Binding-site contacts:
Ligand atom C5 contacts residue CYS117 of chain 1.A at 4.0 Å (hydrophobic).
Ligand atom C3 contacts residue ASP114 of chain 1.A at 3.8 Å.
Ligand atom S1 contacts residue ASN118 of chain 1.A at 2.9 Å (h-bond).
Ligand atom C1 contacts residue ASP114 of chain 1.A at 4.0 Å.
Ligand atom S1 contacts residue CYS117 of chain 1.A at 2.0 Å (h-bond).
Ligand atom C4 contacts residue CYS117 of chain 1.A at 3.0 Å (hydrophobic).
Ligand atom C4 contacts residue ASP114 of chain 1.A at 3.8 Å.
Ligand atom O1 contacts residue CYS117 of chain 1.A at 3.7 Å.
Ligand atom C2 contacts residue ASP114 of chain 1.A at 3.0 Å.
Ligand atom C2 contacts residue CYS117 of chain 1.A at 3.5 Å (hydrophobic).
Ligand atom C8 contacts residue CYS117 of chain 1.A at 4.1 Å (hydrophobic).
Ligand atom S1 contacts residue GLU115 of chain 1.A at 4.3 Å.
Ligand atom C3 contacts residue CYS117 of chain 1.A at 3.4 Å (hydrophobic).
Ligand atom N1 contacts residue CYS117 of chain 1.A at 4.2 Å.
Ligand atom C1 contacts residue CYS117 of chain 1.A at 4.2 Å (hydrophobic).
Ligand atom C8 contacts residue ASP114 of chain 1.A at 3.5 Å.
Ligand atom S1 contacts residue ASP114 of chain 1.A at 2.7 Å (salt-bridge).
Ligand atom S1 contacts residue LEU116 of chain 1.A at 4.0 Å.
Ligand atom C7 contacts residue ASN118 of chain 1.A at 4.2 Å.
Ligand atom C4 contacts residue ASN118 of chain 1.A at 3.5 Å.
Ligand atom C7 contacts residue CYS117 of chain 1.A at 3.8 Å (hydrophobic).

Sequence of chain 1.A:
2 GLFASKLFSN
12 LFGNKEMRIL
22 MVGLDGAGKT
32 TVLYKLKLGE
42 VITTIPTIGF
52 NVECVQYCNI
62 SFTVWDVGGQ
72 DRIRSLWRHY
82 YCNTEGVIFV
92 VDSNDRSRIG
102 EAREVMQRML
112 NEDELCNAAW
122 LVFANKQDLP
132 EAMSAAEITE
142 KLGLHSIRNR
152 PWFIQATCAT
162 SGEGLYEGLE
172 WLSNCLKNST

The small molecule below binds the protein below.
Small molecule (SMILES): CC1(C)C=C(CSS(C)(=O)=O)C(C)(C)N1[O]